Binding-site contacts:
Ligand atom O7 contacts residue ASN59 of chain 1.A at 4.0 Å.
Ligand atom C8 contacts residue SER56 of chain 1.A at 3.7 Å.
Ligand atom C7 contacts residue SER35 of chain 1.A at 4.1 Å.
Ligand atom C1 contacts residue ASN59 of chain 1.A at 1.4 Å.
Ligand atom O7 contacts residue ALA34 of chain 1.A at 3.8 Å.
Ligand atom C2 contacts residue ASN59 of chain 1.A at 2.5 Å.
Ligand atom O5 contacts residue ASN59 of chain 1.A at 2.3 Å (h-bond).
Ligand atom O7 contacts residue SER35 of chain 1.A at 3.3 Å.
Ligand atom C7 contacts residue ALA34 of chain 1.A at 3.8 Å (hydrophobic).
Ligand atom C7 contacts residue ASN59 of chain 1.A at 3.7 Å.
Ligand atom C8 contacts residue SER35 of chain 1.A at 4.5 Å.
Ligand atom N2 contacts residue ASN59 of chain 1.A at 2.9 Å (h-bond).
Ligand atom C4 contacts residue ASN59 of chain 1.A at 4.2 Å.
Ligand atom C8 contacts residue ALA34 of chain 1.A at 3.4 Å (hydrophobic).
Ligand atom C5 contacts residue ASN59 of chain 1.A at 3.6 Å.
Ligand atom C3 contacts residue ASN59 of chain 1.A at 3.8 Å.

Sequence of chain 1.A:
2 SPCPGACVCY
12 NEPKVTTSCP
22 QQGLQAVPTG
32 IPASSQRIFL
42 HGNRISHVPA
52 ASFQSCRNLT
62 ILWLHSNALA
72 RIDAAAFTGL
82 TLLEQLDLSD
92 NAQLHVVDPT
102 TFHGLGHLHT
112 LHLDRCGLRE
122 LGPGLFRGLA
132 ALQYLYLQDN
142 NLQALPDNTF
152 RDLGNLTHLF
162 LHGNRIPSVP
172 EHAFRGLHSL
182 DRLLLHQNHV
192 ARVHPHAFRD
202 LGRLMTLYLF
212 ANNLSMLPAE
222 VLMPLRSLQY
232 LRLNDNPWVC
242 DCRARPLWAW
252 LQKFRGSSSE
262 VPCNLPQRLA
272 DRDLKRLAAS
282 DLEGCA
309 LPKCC

This protein binds this small molecule.
Small molecule (SMILES): CC(=O)N[C@@H]1[C@@H](O)[C@H](O)[C@@H](CO)O[C@H]1O